Sequence of chain 1.C:
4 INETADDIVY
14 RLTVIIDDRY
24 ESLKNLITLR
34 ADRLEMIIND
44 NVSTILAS

This small molecule binds to this protein.
Small molecule (SMILES): c1cc2ccc3cccc4ccc(c1)c2c34

Sequence of chain 2.D:
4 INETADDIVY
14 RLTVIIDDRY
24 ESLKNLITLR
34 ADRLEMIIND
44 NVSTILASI

Sequence of chain 1.D:
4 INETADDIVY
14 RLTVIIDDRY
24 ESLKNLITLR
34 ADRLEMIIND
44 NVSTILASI

Sequence of chain 2.C:
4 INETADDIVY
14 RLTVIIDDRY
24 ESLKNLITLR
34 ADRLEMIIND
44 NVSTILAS

Binding-site contacts:
Ligand atom C10 contacts residue 8P01 of chain 2.I at 0.0 Å.
Ligand atom C16 contacts residue 8P01 of chain 2.I at 0.0 Å.
Ligand atom C12 contacts residue 8P01 of chain 2.I at 0.0 Å.
Ligand atom C01 contacts residue ARG33 of chain 2.D at 3.2 Å.
Ligand atom C14 contacts residue 8P01 of chain 2.I at 0.0 Å.
Ligand atom C15 contacts residue 8P01 of chain 2.I at 0.0 Å.
Ligand atom C13 contacts residue 8P01 of chain 2.I at 0.0 Å.
Ligand atom C02 contacts residue ILE30 of chain 2.D at 3.3 Å (hydrophobic).
Ligand atom C08 contacts residue 8P01 of chain 2.I at 0.0 Å.
Ligand atom C07 contacts residue 8P01 of chain 2.I at 0.0 Å.
Ligand atom C07 contacts residue ALA34 of chain 2.C at 4.1 Å (hydrophobic).
Ligand atom C09 contacts residue 8P01 of chain 2.I at 0.0 Å.
Ligand atom C15 contacts residue ILE30 of chain 1.C at 3.7 Å (hydrophobic).
Ligand atom C14 contacts residue ALA34 of chain 2.D at 4.0 Å (hydrophobic).
Ligand atom C04 contacts residue 8P01 of chain 2.I at 0.0 Å.
Ligand atom C07 contacts residue ALA34 of chain 1.D at 4.0 Å (hydrophobic).
Ligand atom C16 contacts residue ALA34 of chain 1.C at 3.8 Å (hydrophobic).
Ligand atom C08 contacts residue ARG33 of chain 1.D at 3.2 Å.
Ligand atom C02 contacts residue 8P01 of chain 2.I at 0.0 Å.
Ligand atom C01 contacts residue ALA34 of chain 2.D at 3.0 Å (hydrophobic).
Ligand atom C01 contacts residue 8P01 of chain 2.I at 0.0 Å.
Ligand atom C05 contacts residue ILE30 of chain 2.C at 3.7 Å (hydrophobic).
Ligand atom C11 contacts residue 8P01 of chain 2.I at 0.0 Å.
Ligand atom C09 contacts residue ALA34 of chain 1.D at 3.2 Å (hydrophobic).
Ligand atom C07 contacts residue ARG33 of chain 1.D at 3.1 Å.
Ligand atom C01 contacts residue ILE30 of chain 2.D at 3.1 Å (hydrophobic).
Ligand atom C09 contacts residue ILE30 of chain 1.D at 3.3 Å (hydrophobic).
Ligand atom C15 contacts residue ALA34 of chain 1.C at 3.6 Å (hydrophobic).
Ligand atom C05 contacts residue ALA34 of chain 2.C at 3.6 Å (hydrophobic).
Ligand atom C16 contacts residue ARG33 of chain 1.C at 3.5 Å.
Ligand atom C08 contacts residue ILE30 of chain 1.D at 3.1 Å (hydrophobic).
Ligand atom C14 contacts residue ALA34 of chain 1.C at 4.1 Å (hydrophobic).
Ligand atom C04 contacts residue ALA34 of chain 2.C at 3.8 Å (hydrophobic).
Ligand atom C02 contacts residue ALA34 of chain 2.D at 3.2 Å (hydrophobic).
Ligand atom C06 contacts residue 8P01 of chain 2.I at 0.0 Å.
Ligand atom C03 contacts residue 8P01 of chain 2.I at 0.0 Å.
Ligand atom C14 contacts residue ARG33 of chain 2.D at 3.1 Å.
Ligand atom C08 contacts residue ALA34 of chain 1.D at 3.0 Å (hydrophobic).
Ligand atom C04 contacts residue ARG33 of chain 2.C at 3.5 Å.
Ligand atom C05 contacts residue 8P01 of chain 2.I at 0.0 Å.